The protein below binds the small molecule below.
Small molecule (SMILES): O=C(O)/C=C/C(=O)O

Sequence of chain 1.B:
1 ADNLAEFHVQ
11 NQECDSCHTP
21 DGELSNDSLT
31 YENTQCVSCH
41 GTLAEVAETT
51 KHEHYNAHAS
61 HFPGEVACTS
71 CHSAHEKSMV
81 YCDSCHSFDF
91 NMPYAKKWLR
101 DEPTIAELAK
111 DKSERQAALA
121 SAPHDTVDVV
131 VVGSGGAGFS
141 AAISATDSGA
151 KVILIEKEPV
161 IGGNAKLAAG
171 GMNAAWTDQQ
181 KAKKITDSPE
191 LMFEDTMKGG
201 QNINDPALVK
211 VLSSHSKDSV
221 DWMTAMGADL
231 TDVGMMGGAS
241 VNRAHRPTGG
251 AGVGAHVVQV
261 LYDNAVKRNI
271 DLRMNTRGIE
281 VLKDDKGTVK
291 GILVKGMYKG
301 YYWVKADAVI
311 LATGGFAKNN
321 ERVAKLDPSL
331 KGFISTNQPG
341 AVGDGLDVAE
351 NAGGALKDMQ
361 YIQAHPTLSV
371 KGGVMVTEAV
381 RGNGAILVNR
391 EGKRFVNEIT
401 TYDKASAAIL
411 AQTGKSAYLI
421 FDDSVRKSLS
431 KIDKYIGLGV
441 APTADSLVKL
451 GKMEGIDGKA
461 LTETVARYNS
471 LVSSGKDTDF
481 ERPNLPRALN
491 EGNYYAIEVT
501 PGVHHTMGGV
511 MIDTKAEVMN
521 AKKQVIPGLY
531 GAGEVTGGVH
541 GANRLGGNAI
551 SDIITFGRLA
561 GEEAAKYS

Binding-site contacts:
Ligand atom OXT contacts residue GLY170 of chain 1.B at 3.2 Å (h-bond).
Ligand atom O8 contacts residue FAD1 of chain 1.O at 3.4 Å.
Ligand atom C5 contacts residue FAD1 of chain 1.O at 3.4 Å.
Ligand atom O7 contacts residue LEU545 of chain 1.B at 4.0 Å.
Ligand atom O8 contacts residue HIS504 of chain 1.B at 3.0 Å (h-bond).
Ligand atom O7 contacts residue FAD1 of chain 1.O at 2.9 Å.
Ligand atom OXT contacts residue GLU378 of chain 1.B at 3.9 Å.
Ligand atom OXT contacts residue MET375 of chain 1.B at 3.6 Å.
Ligand atom OXT contacts residue ALA169 of chain 1.B at 3.9 Å.
Ligand atom C6 contacts residue ARG544 of chain 1.B at 3.1 Å.
Ligand atom O7 contacts residue GLY547 of chain 1.B at 2.8 Å (h-bond).
Ligand atom O contacts residue TYR402 of chain 1.B at 3.8 Å.
Ligand atom O8 contacts residue TYR402 of chain 1.B at 3.4 Å (h-bond).
Ligand atom C5 contacts residue TYR402 of chain 1.B at 3.2 Å (hydrophobic).
Ligand atom C contacts residue THR377 of chain 1.B at 3.5 Å.
Ligand atom C4 contacts residue MET375 of chain 1.B at 3.9 Å (hydrophobic).
Ligand atom C contacts residue HIS365 of chain 1.B at 3.6 Å.
Ligand atom O7 contacts residue ARG544 of chain 1.B at 2.5 Å (salt-bridge).
Ligand atom C4 contacts residue TYR402 of chain 1.B at 3.3 Å (hydrophobic).
Ligand atom O contacts residue THR377 of chain 1.B at 3.3 Å.
Ligand atom C4 contacts residue HIS504 of chain 1.B at 3.9 Å.
Ligand atom O8 contacts residue ARG544 of chain 1.B at 2.4 Å (salt-bridge).
Ligand atom C4 contacts residue FAD1 of chain 1.O at 3.5 Å.
Ligand atom O contacts residue MET375 of chain 1.B at 3.6 Å.
Ligand atom C6 contacts residue GLY546 of chain 1.B at 3.9 Å.
Ligand atom OXT contacts residue THR377 of chain 1.B at 2.6 Å (h-bond).
Ligand atom O7 contacts residue GLY546 of chain 1.B at 3.2 Å.
Ligand atom C5 contacts residue MET236 of chain 1.B at 4.1 Å (hydrophobic).
Ligand atom C6 contacts residue HIS504 of chain 1.B at 4.0 Å.
Ligand atom OXT contacts residue FAD1 of chain 1.O at 3.8 Å.
Ligand atom O contacts residue HIS365 of chain 1.B at 2.6 Å (h-bond).
Ligand atom C6 contacts residue GLY547 of chain 1.B at 3.9 Å.
Ligand atom C contacts residue TYR402 of chain 1.B at 3.9 Å (hydrophobic).
Ligand atom C4 contacts residue HIS365 of chain 1.B at 3.9 Å.
Ligand atom O contacts residue GLU378 of chain 1.B at 2.8 Å (salt-bridge).
Ligand atom C6 contacts residue FAD1 of chain 1.O at 3.3 Å.
Ligand atom C contacts residue GLU378 of chain 1.B at 3.7 Å.
Ligand atom C contacts residue MET375 of chain 1.B at 3.7 Å (hydrophobic).
Ligand atom O7 contacts residue TYR402 of chain 1.B at 3.9 Å.
Ligand atom C6 contacts residue TYR402 of chain 1.B at 3.3 Å (hydrophobic).